This small molecule binds to this protein.
Small molecule (SMILES): CC(=O)N[C@H]1[C@H](O[C@H]2[C@H](O)[C@@H](NC(C)=O)CO[C@@H]2CO)O[C@H](CO)[C@@H](O)[C@@H]1O

Binding-site contacts:
Ligand atom C5 contacts residue ASN12 of chain 11.H at 4.1 Å.
Ligand atom C1 contacts residue ASN12 of chain 11.H at 2.2 Å.
Ligand atom O7 contacts residue ASN12 of chain 11.H at 3.6 Å.
Ligand atom N2 contacts residue ASN12 of chain 11.H at 3.8 Å.
Ligand atom O5 contacts residue ASN12 of chain 11.H at 2.7 Å (h-bond).
Ligand atom C2 contacts residue ASN12 of chain 11.H at 3.2 Å.
Ligand atom C7 contacts residue ASN12 of chain 11.H at 3.9 Å.

Sequence of chain 11.H:
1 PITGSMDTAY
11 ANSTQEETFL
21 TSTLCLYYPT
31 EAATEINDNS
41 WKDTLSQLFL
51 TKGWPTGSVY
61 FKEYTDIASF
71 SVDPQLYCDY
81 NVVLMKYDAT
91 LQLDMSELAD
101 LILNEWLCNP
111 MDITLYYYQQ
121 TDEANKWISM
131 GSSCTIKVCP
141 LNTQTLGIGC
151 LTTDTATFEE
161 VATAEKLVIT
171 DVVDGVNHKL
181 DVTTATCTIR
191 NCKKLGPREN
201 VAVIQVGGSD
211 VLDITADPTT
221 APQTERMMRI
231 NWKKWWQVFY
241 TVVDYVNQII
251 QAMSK